Binding-site contacts:
Ligand atom C8 contacts residue THR361 of chain 1.C at 3.8 Å.
Ligand atom C2 contacts residue TYR362 of chain 1.C at 4.4 Å (hydrophobic).
Ligand atom C4 contacts residue ASN326 of chain 1.C at 4.3 Å.
Ligand atom C7 contacts residue GLY324 of chain 1.C at 4.1 Å.
Ligand atom C2 contacts residue ASN326 of chain 1.C at 2.4 Å.
Ligand atom O3 contacts residue TYR362 of chain 1.C at 3.6 Å (h-bond).
Ligand atom C5 contacts residue ASN326 of chain 1.C at 3.7 Å.
Ligand atom C8 contacts residue PHE278 of chain 1.C at 4.2 Å (hydrophobic).
Ligand atom C8 contacts residue ASN326 of chain 1.C at 4.1 Å.
Ligand atom N2 contacts residue GLY324 of chain 1.C at 3.9 Å.
Ligand atom C7 contacts residue ASP360 of chain 1.C at 3.9 Å.
Ligand atom C7 contacts residue ASN326 of chain 1.C at 3.4 Å.
Ligand atom C1 contacts residue HIS320 of chain 1.C at 3.7 Å.
Ligand atom O7 contacts residue ASP360 of chain 1.C at 3.7 Å.
Ligand atom C5 contacts residue HIS320 of chain 1.C at 3.7 Å.
Ligand atom C3 contacts residue ASN326 of chain 1.C at 3.8 Å.
Ligand atom C7 contacts residue TYR362 of chain 1.C at 3.5 Å (hydrophobic).
Ligand atom C8 contacts residue ASP360 of chain 1.C at 3.4 Å.
Ligand atom N2 contacts residue TYR362 of chain 1.C at 3.6 Å.
Ligand atom C6 contacts residue HIS320 of chain 1.C at 3.7 Å.
Ligand atom O7 contacts residue ASN326 of chain 1.C at 4.0 Å.
Ligand atom C8 contacts residue GLY324 of chain 1.C at 3.2 Å.
Ligand atom C8 contacts residue TYR362 of chain 1.C at 3.8 Å (hydrophobic).
Ligand atom O5 contacts residue HIS320 of chain 1.C at 3.2 Å.
Ligand atom O7 contacts residue TYR362 of chain 1.C at 3.6 Å.
Ligand atom O5 contacts residue ASN326 of chain 1.C at 2.4 Å (h-bond).
Ligand atom C3 contacts residue TYR362 of chain 1.C at 3.9 Å (hydrophobic).
Ligand atom N2 contacts residue ASN326 of chain 1.C at 2.8 Å (h-bond).
Ligand atom C1 contacts residue ASN326 of chain 1.C at 1.4 Å.

Sequence of chain 1.C:
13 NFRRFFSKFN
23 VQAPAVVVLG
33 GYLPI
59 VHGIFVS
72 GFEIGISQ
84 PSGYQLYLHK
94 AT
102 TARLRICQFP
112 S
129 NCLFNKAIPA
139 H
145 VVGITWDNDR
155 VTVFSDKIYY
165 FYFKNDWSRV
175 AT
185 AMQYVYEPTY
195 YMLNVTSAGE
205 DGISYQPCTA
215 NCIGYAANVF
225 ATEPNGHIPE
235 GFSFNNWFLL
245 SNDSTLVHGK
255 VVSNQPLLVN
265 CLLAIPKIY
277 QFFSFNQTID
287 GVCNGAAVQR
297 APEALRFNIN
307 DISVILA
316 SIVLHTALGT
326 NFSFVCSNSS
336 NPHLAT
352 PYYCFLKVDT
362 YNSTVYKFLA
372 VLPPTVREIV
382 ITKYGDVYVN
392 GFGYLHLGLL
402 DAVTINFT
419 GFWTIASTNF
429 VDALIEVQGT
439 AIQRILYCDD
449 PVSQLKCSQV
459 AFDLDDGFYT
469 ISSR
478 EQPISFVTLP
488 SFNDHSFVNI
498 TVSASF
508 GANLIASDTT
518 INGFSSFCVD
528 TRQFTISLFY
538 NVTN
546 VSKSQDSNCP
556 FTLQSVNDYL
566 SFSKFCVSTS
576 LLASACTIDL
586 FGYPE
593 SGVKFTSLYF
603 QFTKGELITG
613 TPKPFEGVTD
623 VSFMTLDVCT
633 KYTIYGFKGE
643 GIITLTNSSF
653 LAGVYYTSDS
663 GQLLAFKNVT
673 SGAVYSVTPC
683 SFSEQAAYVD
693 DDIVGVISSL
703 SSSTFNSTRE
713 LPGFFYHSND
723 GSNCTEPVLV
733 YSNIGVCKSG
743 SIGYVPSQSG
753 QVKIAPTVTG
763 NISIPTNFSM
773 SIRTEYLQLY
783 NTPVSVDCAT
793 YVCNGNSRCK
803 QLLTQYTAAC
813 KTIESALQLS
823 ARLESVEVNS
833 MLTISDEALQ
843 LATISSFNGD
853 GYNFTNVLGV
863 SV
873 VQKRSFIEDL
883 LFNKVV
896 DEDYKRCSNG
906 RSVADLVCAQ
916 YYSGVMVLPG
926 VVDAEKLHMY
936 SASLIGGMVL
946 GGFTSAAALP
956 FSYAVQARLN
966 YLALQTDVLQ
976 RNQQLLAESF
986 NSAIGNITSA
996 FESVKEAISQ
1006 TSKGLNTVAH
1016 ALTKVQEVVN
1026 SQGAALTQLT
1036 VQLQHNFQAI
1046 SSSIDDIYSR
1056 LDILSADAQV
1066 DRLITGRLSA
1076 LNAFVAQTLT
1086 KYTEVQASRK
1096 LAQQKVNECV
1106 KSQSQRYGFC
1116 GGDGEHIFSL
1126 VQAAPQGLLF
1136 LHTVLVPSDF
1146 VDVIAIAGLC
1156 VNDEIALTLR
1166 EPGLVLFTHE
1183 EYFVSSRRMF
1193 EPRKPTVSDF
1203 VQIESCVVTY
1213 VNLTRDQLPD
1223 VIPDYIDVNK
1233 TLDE

A small-molecule ligand and the protein it binds are described below.
Small molecule (SMILES): CC(=O)N[C@H]1[C@H](O[C@H]2[C@H](O)[C@@H](NC(C)=O)CO[C@@H]2CO)O[C@H](CO)[C@@H](O)[C@@H]1O